Binding-site contacts:
Ligand atom N3 contacts residue PHE152 of chain 1.A at 3.3 Å.
Ligand atom O6 contacts residue SER130 of chain 1.A at 2.5 Å (h-bond).
Ligand atom OP2 contacts residue TYR187 of chain 1.A at 3.1 Å (h-bond).
Ligand atom O6 contacts residue LYS186 of chain 1.A at 2.2 Å (salt-bridge).
Ligand atom N2 contacts residue ASP154 of chain 1.A at 3.1 Å (salt-bridge).
Ligand atom P contacts residue LYS317 of chain 1.A at 3.3 Å.
Ligand atom O5' contacts residue TYR187 of chain 1.A at 3.5 Å (h-bond).
Ligand atom P contacts residue LYS160 of chain 1.A at 3.3 Å.
Ligand atom OP2 contacts residue TYR111 of chain 1.A at 2.9 Å (h-bond).
Ligand atom OP2 contacts residue TYR158 of chain 1.A at 2.4 Å (h-bond).
Ligand atom OP1 contacts residue TYR159 of chain 1.A at 2.8 Å (h-bond).
Ligand atom N1 contacts residue ASP154 of chain 1.A at 2.4 Å (salt-bridge).
Ligand atom N4 contacts residue ASP229 of chain 1.A at 3.4 Å (salt-bridge).
Ligand atom OP1 contacts residue ASN242 of chain 1.A at 3.4 Å.
Ligand atom N2 contacts residue SER184 of chain 1.A at 3.0 Å (h-bond).
Ligand atom O3' contacts residue LYS160 of chain 1.A at 2.9 Å (salt-bridge).
Ligand atom OP1 contacts residue TYR111 of chain 1.A at 3.6 Å.
Ligand atom O5' contacts residue TYR159 of chain 1.A at 3.5 Å (h-bond).
Ligand atom OP1 contacts residue LYS160 of chain 1.A at 2.6 Å (salt-bridge).
Ligand atom P contacts residue TYR111 of chain 1.A at 3.4 Å.
Ligand atom N7 contacts residue LYS271 of chain 1.A at 3.5 Å.
Ligand atom OP1 contacts residue LYS74 of chain 1.A at 2.4 Å (salt-bridge).
Ligand atom N4 contacts residue LYS186 of chain 1.A at 3.5 Å (salt-bridge).
Ligand atom OP1 contacts residue PRO241 of chain 1.A at 3.1 Å.
Ligand atom C8 contacts residue TYR208 of chain 1.A at 3.6 Å (hydrophobic).
Ligand atom C3' contacts residue TYR111 of chain 1.A at 3.4 Å (hydrophobic).
Ligand atom C8 contacts residue TYR187 of chain 1.A at 3.4 Å (hydrophobic).
Ligand atom C5' contacts residue TYR159 of chain 1.A at 3.0 Å (hydrophobic).
Ligand atom C6 contacts residue ASP154 of chain 1.A at 3.4 Å.
Ligand atom N9 contacts residue PHE152 of chain 1.A at 3.4 Å.
Ligand atom O4' contacts residue VAL227 of chain 1.A at 3.5 Å.
Ligand atom OP2 contacts residue LYS317 of chain 1.A at 3.3 Å (salt-bridge).
Ligand atom O3' contacts residue TYR111 of chain 1.A at 3.4 Å (h-bond).
Ligand atom C2 contacts residue PHE152 of chain 1.A at 3.5 Å (hydrophobic).
Ligand atom OP2 contacts residue ARG235 of chain 1.A at 3.4 Å (salt-bridge).
Ligand atom C2 contacts residue ASP154 of chain 1.A at 3.2 Å.
Ligand atom O6 contacts residue ASP154 of chain 1.A at 3.4 Å (salt-bridge).
Ligand atom OP1 contacts residue LYS317 of chain 1.A at 2.6 Å (salt-bridge).
Ligand atom P contacts residue TYR158 of chain 1.A at 3.4 Å.
Ligand atom C6 contacts residue LYS186 of chain 1.A at 3.2 Å.

A protein and the small-molecule ligand that binds it are described below.
Small molecule (SMILES): Cc1cn([C@H]2C[C@H](O[P](=O)(O)OC[C@H]3O[C@@H](n4ccc(N)nc4=O)C[C@@H]3O)[C@@H](CO[P](=O)(O)O[C@H]3C[C@H](n4ccc(N)nc4=O)O[C@@H]3CO[P](=O)(O)O[C@H]3C[C@H](n4ccc(N)nc4=O)O[C@@H]3CO)O2)c(=O)[nH]c1=O.Nc1nc(=O)c2ncn([C@H]3C[C@H](O[P](=O)(O)OC[C@H]4O[C@@H](n5cnc6c(N)ncnc65)C[C@@H]4O[P](=O)(O)OC[C@H]4O[C@@H](n5cnc6c(=O)nc(N)[nH]c65)C[C@@H]4O[P](=O)(O)OC[C@H]4O[C@@H](n5cnc6c(=O)nc(N)[nH]c65)C[C@@H]4O[P](=O)(O)OC[C@H]4O[C@@H](n5cnc6c(=O)nc(N)[nH]c65)C[C@@H]4O)[C@@H](COP(=O)=O)O3)c2[nH]1

Sequence of chain 1.A:
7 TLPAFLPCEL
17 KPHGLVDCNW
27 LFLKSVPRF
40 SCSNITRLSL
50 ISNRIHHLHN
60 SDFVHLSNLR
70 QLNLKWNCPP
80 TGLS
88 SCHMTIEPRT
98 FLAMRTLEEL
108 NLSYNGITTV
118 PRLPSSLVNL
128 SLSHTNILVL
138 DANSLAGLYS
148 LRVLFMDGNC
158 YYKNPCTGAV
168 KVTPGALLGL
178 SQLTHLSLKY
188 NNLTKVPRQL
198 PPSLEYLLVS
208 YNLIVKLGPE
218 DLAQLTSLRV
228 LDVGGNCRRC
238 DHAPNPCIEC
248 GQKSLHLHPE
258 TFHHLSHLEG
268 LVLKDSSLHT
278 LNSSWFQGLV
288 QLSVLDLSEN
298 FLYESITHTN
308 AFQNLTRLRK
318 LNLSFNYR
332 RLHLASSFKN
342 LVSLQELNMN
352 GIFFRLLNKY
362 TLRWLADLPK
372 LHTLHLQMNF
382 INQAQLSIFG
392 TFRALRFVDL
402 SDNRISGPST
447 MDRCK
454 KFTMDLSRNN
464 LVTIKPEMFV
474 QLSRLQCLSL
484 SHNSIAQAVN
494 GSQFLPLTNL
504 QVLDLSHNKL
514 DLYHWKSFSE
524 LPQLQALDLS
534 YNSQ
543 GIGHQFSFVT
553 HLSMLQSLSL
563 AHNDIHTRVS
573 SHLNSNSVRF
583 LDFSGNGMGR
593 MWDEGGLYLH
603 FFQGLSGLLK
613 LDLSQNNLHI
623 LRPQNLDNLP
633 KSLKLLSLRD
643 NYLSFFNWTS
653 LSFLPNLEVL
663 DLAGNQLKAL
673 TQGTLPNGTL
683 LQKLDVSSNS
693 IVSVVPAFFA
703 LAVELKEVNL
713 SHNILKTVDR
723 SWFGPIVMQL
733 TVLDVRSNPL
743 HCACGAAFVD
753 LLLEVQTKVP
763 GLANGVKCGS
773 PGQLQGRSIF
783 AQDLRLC